Binding-site contacts:
Ligand atom O contacts residue ALA142 of chain 1.A at 4.3 Å.
Ligand atom OE2 contacts residue MET190 of chain 1.A at 4.3 Å.
Ligand atom N contacts residue ALA91 of chain 1.A at 4.3 Å.
Ligand atom O contacts residue LEU90 of chain 1.A at 3.7 Å.
Ligand atom N contacts residue TYR61 of chain 1.A at 3.9 Å.
Ligand atom CG contacts residue GLU191 of chain 1.A at 4.1 Å.
Ligand atom CA contacts residue PRO89 of chain 1.A at 4.2 Å (hydrophobic).
Ligand atom OE1 contacts residue GLU191 of chain 1.A at 4.4 Å.
Ligand atom O contacts residue ALA91 of chain 1.A at 2.9 Å (h-bond).
Ligand atom N contacts residue GLU191 of chain 1.A at 2.8 Å (salt-bridge).
Ligand atom O contacts residue TYR61 of chain 1.A at 3.6 Å.
Ligand atom CA contacts residue GLU191 of chain 1.A at 3.2 Å.
Ligand atom CG contacts residue ASN174 of chain 1.A at 4.3 Å.
Ligand atom CG contacts residue VAL138 of chain 1.A at 4.3 Å (hydrophobic).
Ligand atom CD contacts residue ALA142 of chain 1.A at 4.3 Å (hydrophobic).
Ligand atom C contacts residue ARG96 of chain 1.A at 3.5 Å.
Ligand atom OXT contacts residue TYR61 of chain 1.A at 3.9 Å.
Ligand atom OE1 contacts residue GLY141 of chain 1.A at 3.5 Å.
Ligand atom OE2 contacts residue GLU191 of chain 1.A at 3.7 Å.
Ligand atom OXT contacts residue ALA142 of chain 1.A at 2.9 Å (h-bond).
Ligand atom CA contacts residue TYR61 of chain 1.A at 4.3 Å (hydrophobic).
Ligand atom CD contacts residue VAL138 of chain 1.A at 4.3 Å (hydrophobic).
Ligand atom CD contacts residue THR143 of chain 1.A at 3.4 Å.
Ligand atom C contacts residue GLU191 of chain 1.A at 4.2 Å.
Ligand atom OXT contacts residue ARG96 of chain 1.A at 2.8 Å (salt-bridge).
Ligand atom O contacts residue PRO89 of chain 1.A at 3.8 Å.
Ligand atom OE1 contacts residue THR143 of chain 1.A at 3.0 Å (h-bond).
Ligand atom CA contacts residue ALA142 of chain 1.A at 4.2 Å (hydrophobic).
Ligand atom N contacts residue TYR217 of chain 1.A at 4.1 Å.
Ligand atom OE1 contacts residue ALA142 of chain 1.A at 3.1 Å (h-bond).
Ligand atom C contacts residue ALA91 of chain 1.A at 4.0 Å (hydrophobic).
Ligand atom OE2 contacts residue THR143 of chain 1.A at 2.7 Å (h-bond).
Ligand atom CB contacts residue TYR61 of chain 1.A at 3.9 Å (hydrophobic).
Ligand atom CB contacts residue GLU191 of chain 1.A at 4.3 Å.
Ligand atom C contacts residue ALA142 of chain 1.A at 3.8 Å (hydrophobic).
Ligand atom OXT contacts residue GLY141 of chain 1.A at 3.6 Å.
Ligand atom CD contacts residue GLU191 of chain 1.A at 4.0 Å.
Ligand atom O contacts residue ARG96 of chain 1.A at 2.8 Å (salt-bridge).
Ligand atom N contacts residue PRO89 of chain 1.A at 3.0 Å (h-bond).
Ligand atom C contacts residue TYR61 of chain 1.A at 3.8 Å (hydrophobic).

Sequence of chain 1.A:
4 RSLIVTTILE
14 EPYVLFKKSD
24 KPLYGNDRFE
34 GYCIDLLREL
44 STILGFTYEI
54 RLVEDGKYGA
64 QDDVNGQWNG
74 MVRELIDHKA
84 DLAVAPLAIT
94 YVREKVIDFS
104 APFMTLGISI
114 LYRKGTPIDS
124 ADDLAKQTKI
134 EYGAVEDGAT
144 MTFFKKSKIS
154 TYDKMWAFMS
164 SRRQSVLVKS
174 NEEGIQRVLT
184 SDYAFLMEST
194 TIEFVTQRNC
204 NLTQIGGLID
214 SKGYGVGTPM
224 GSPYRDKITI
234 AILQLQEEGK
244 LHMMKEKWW

The protein below binds the small molecule below.
Small molecule (SMILES): N[C@@H](CCC(=O)O)C(=O)O